Sequence of chain 1.A:
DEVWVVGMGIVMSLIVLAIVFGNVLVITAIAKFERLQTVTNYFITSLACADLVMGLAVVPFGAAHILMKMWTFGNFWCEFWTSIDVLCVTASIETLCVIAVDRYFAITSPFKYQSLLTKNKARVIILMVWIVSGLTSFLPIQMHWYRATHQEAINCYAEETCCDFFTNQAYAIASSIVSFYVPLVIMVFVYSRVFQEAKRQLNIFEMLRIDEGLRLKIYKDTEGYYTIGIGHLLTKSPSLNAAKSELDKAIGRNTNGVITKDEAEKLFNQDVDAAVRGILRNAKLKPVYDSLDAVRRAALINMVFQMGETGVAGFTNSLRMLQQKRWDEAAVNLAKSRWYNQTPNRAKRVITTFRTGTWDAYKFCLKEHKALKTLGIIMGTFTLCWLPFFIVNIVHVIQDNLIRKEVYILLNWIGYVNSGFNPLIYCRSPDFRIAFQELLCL

This small molecule binds to this protein.
Small molecule (SMILES): CC(C)CCC[C@@H](C)[C@H]1CC[C@H]2[C@@H]3CC=C4C[C@@H](O)CC[C@]4(C)[C@H]3CC[C@]12C

Binding-site contacts:
Ligand atom C14 contacts residue TRP165 of chain 1.A at 3.9 Å (hydrophobic).
Ligand atom C6 contacts residue ILE161 of chain 1.A at 3.9 Å (hydrophobic).
Ligand atom C5 contacts residue ILE161 of chain 1.A at 3.6 Å (hydrophobic).
Ligand atom C9 contacts residue TRP165 of chain 1.A at 4.2 Å (hydrophobic).
Ligand atom C8 contacts residue TRP165 of chain 1.A at 4.3 Å (hydrophobic).
Ligand atom C27 contacts residue PHE115 of chain 1.A at 4.1 Å (hydrophobic).
Ligand atom C9 contacts residue ILE161 of chain 1.A at 4.1 Å (hydrophobic).
Ligand atom C4 contacts residue ILE161 of chain 1.A at 4.2 Å (hydrophobic).
Ligand atom C25 contacts residue CLR1 of chain 1.O at 3.7 Å.
Ligand atom O1 contacts residue ILE161 of chain 1.A at 4.4 Å.
Ligand atom C7 contacts residue TRP165 of chain 1.A at 4.3 Å (hydrophobic).
Ligand atom C1 contacts residue SER81 of chain 1.A at 4.2 Å.
Ligand atom C15 contacts residue TRP165 of chain 1.A at 4.3 Å (hydrophobic).
Ligand atom C21 contacts residue TRP165 of chain 1.A at 4.2 Å (hydrophobic).
Ligand atom C2 contacts residue THR80 of chain 1.A at 3.8 Å.
Ligand atom C27 contacts residue ILE119 of chain 1.A at 3.7 Å (hydrophobic).
Ligand atom C4 contacts residue ARG158 of chain 1.A at 4.2 Å.
Ligand atom O1 contacts residue ARG158 of chain 1.A at 4.0 Å.
Ligand atom C7 contacts residue ILE161 of chain 1.A at 4.2 Å (hydrophobic).
Ligand atom C22 contacts residue TRP165 of chain 1.A at 4.4 Å (hydrophobic).
Ligand atom C19 contacts residue CLR1 of chain 1.O at 3.6 Å.
Ligand atom C17 contacts residue TRP165 of chain 1.A at 3.9 Å (hydrophobic).
Ligand atom C11 contacts residue CYS84 of chain 1.A at 3.7 Å (hydrophobic).
Ligand atom C12 contacts residue CYS84 of chain 1.A at 3.7 Å (hydrophobic).
Ligand atom C1 contacts residue ILE161 of chain 1.A at 4.2 Å (hydrophobic).
Ligand atom O1 contacts residue TYR77 of chain 1.A at 3.8 Å.
Ligand atom C16 contacts residue TRP165 of chain 1.A at 4.3 Å (hydrophobic).
Ligand atom C3 contacts residue ILE161 of chain 1.A at 3.8 Å (hydrophobic).
Ligand atom C10 contacts residue ILE161 of chain 1.A at 4.1 Å (hydrophobic).
Ligand atom C21 contacts residue VAL88 of chain 1.A at 3.7 Å (hydrophobic).
Ligand atom C21 contacts residue CLR1 of chain 1.O at 4.2 Å.
Ligand atom C1 contacts residue THR80 of chain 1.A at 4.2 Å.
Ligand atom C18 contacts residue CLR1 of chain 1.O at 3.5 Å.
Ligand atom C11 contacts residue TRP165 of chain 1.A at 4.2 Å (hydrophobic).
Ligand atom C27 contacts residue CLR1 of chain 1.O at 3.6 Å.
Ligand atom C24 contacts residue LEU122 of chain 1.A at 3.8 Å (hydrophobic).
Ligand atom C23 contacts residue CLR1 of chain 1.O at 3.9 Å.
Ligand atom C12 contacts residue TRP165 of chain 1.A at 4.2 Å (hydrophobic).
Ligand atom C24 contacts residue CLR1 of chain 1.O at 4.3 Å.
Ligand atom C26 contacts residue PHE173 of chain 1.A at 4.2 Å (hydrophobic).